Binding-site contacts:
Ligand atom CE contacts residue ARG33 of chain 1.A at 3.8 Å.
Ligand atom N contacts residue LEU70 of chain 1.A at 3.6 Å.
Ligand atom O3P contacts residue SER47 of chain 1.A at 2.6 Å (h-bond).
Ligand atom O1P contacts residue LYS48 of chain 1.A at 3.1 Å (salt-bridge).
Ligand atom CG2 contacts residue SER45 of chain 1.A at 3.5 Å.
Ligand atom CG1 contacts residue ASN71 of chain 1.A at 3.8 Å.
Ligand atom CB contacts residue ARG33 of chain 1.A at 3.7 Å.
Ligand atom CA contacts residue PRO44 of chain 1.A at 3.7 Å (hydrophobic).
Ligand atom CG2 contacts residue SER47 of chain 1.A at 3.7 Å.
Ligand atom P contacts residue LYS48 of chain 1.A at 3.5 Å.
Ligand atom CA contacts residue ARG33 of chain 1.A at 3.5 Å.
Ligand atom O contacts residue LYS48 of chain 1.A at 3.8 Å.
Ligand atom OG1 contacts residue ILE46 of chain 1.A at 3.8 Å.
Ligand atom N contacts residue ARG33 of chain 1.A at 3.5 Å (salt-bridge).
Ligand atom SD contacts residue MET34 of chain 1.A at 3.6 Å.
Ligand atom C contacts residue ASN71 of chain 1.A at 3.7 Å.
Ligand atom O2P contacts residue SER47 of chain 1.A at 3.5 Å.
Ligand atom O contacts residue ASN71 of chain 1.A at 2.8 Å (h-bond).
Ligand atom O3P contacts residue LEU70 of chain 1.A at 3.8 Å.
Ligand atom OG1 contacts residue ARG33 of chain 1.A at 2.9 Å (salt-bridge).
Ligand atom N contacts residue PRO44 of chain 1.A at 2.8 Å (h-bond).
Ligand atom CG2 contacts residue ILE46 of chain 1.A at 3.6 Å (hydrophobic).
Ligand atom P contacts residue SER47 of chain 1.A at 3.6 Å.
Ligand atom C contacts residue PRO44 of chain 1.A at 3.8 Å (hydrophobic).
Ligand atom N contacts residue ASN71 of chain 1.A at 3.0 Å (h-bond).
Ligand atom CG2 contacts residue PRO44 of chain 1.A at 3.7 Å (hydrophobic).
Ligand atom SD contacts residue ARG33 of chain 1.A at 3.8 Å.
Ligand atom O contacts residue ARG33 of chain 1.A at 3.0 Å (salt-bridge).
Ligand atom O contacts residue SER45 of chain 1.A at 3.7 Å.
Ligand atom O2P contacts residue LYS48 of chain 1.A at 2.8 Å (salt-bridge).
Ligand atom CA contacts residue PRO44 of chain 1.A at 3.7 Å (hydrophobic).
Ligand atom O2P contacts residue ARG33 of chain 1.A at 3.8 Å.
Ligand atom CA contacts residue LEU70 of chain 1.A at 3.8 Å (hydrophobic).
Ligand atom CB contacts residue ARG33 of chain 1.A at 3.8 Å.
Ligand atom CG contacts residue PRO44 of chain 1.A at 3.7 Å (hydrophobic).
Ligand atom O contacts residue LEU70 of chain 1.A at 3.3 Å.
Ligand atom CB contacts residue PRO44 of chain 1.A at 3.5 Å (hydrophobic).
Ligand atom CA contacts residue ASN71 of chain 1.A at 3.5 Å.
Ligand atom C contacts residue LEU70 of chain 1.A at 3.8 Å (hydrophobic).
Ligand atom OG1 contacts residue SER47 of chain 1.A at 3.4 Å.

Sequence of chain 1.A:
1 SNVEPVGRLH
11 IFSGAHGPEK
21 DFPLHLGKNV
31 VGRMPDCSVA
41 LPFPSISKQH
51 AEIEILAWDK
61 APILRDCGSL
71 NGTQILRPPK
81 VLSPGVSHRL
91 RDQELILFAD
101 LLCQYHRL

The protein below binds the small molecule below.
Small molecule (SMILES): CC[C@H](C)[C@H](NC(=O)[C@H](C)NC(=O)[C@H](CCC(N)=O)NC(=O)[C@@H](NC(=O)[C@H](CC(=O)O)NC(=O)[C@H](CCC(=O)O)NC(=O)[C@@H](N)CCSC)[C@@H](C)OP(=O)(O)O)C(=O)N[C@@H](CC(=O)O)C(=O)O